A small-molecule ligand and the protein it binds are described below.
Small molecule (SMILES): Nc1ccn([C@H]2C[C@H](O)[C@@H](COP(=O)(O)O)O2)c(=O)n1

Sequence of chain 31.C:
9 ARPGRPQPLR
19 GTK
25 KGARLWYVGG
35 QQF

Sequence of chain 31.A:
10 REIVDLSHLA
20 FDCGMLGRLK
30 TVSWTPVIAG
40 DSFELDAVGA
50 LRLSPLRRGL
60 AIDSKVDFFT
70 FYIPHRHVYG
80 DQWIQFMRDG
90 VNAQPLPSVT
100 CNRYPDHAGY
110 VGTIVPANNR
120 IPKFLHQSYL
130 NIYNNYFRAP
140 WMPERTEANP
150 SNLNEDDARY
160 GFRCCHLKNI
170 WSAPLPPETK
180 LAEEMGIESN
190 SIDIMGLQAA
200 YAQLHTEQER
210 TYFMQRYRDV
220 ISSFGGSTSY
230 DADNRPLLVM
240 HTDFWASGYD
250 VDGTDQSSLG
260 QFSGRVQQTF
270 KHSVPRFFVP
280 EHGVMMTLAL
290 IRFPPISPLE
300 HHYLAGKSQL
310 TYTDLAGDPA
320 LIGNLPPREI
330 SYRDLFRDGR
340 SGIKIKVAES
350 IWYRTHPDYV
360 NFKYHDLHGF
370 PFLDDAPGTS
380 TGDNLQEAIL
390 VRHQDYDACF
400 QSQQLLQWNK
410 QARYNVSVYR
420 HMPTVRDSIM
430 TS

Binding-site contacts:
Ligand atom C2' contacts residue LYS25 of chain 31.C at 3.8 Å.
Ligand atom C5' contacts residue ASP242 of chain 31.A at 4.4 Å.
Ligand atom OP2 contacts residue ASP242 of chain 31.A at 3.9 Å.